A protein and the small-molecule ligand that binds it are described below.
Small molecule (SMILES): CC(=O)N[C@@H]1[C@@H](O)[C@H](O)[C@@H](CO)O[C@H]1O

Binding-site contacts:
Ligand atom C7 contacts residue ASN126 of chain 3.B at 3.2 Å.
Ligand atom C5 contacts residue ASN126 of chain 3.B at 3.8 Å.
Ligand atom C6 contacts residue SER125 of chain 3.B at 4.3 Å.
Ligand atom O6 contacts residue SER125 of chain 3.B at 4.1 Å.
Ligand atom C1 contacts residue ASN126 of chain 3.B at 1.4 Å.
Ligand atom N2 contacts residue ASN126 of chain 3.B at 3.0 Å (h-bond).
Ligand atom C4 contacts residue ASN126 of chain 3.B at 4.3 Å.
Ligand atom C3 contacts residue ASN126 of chain 3.B at 3.8 Å.
Ligand atom C8 contacts residue ASN126 of chain 3.B at 4.4 Å.
Ligand atom C2 contacts residue ASN126 of chain 3.B at 2.5 Å.
Ligand atom O5 contacts residue ASN126 of chain 3.B at 2.5 Å (h-bond).
Ligand atom O5 contacts residue SER125 of chain 3.B at 3.7 Å.
Ligand atom O7 contacts residue ASN126 of chain 3.B at 2.9 Å (h-bond).

Sequence of chain 3.B:
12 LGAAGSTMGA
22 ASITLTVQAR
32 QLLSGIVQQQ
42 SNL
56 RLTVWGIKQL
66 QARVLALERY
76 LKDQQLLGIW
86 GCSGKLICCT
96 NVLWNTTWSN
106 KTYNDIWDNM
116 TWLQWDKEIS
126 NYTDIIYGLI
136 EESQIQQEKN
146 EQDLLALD